Sequence of chain 2.K:
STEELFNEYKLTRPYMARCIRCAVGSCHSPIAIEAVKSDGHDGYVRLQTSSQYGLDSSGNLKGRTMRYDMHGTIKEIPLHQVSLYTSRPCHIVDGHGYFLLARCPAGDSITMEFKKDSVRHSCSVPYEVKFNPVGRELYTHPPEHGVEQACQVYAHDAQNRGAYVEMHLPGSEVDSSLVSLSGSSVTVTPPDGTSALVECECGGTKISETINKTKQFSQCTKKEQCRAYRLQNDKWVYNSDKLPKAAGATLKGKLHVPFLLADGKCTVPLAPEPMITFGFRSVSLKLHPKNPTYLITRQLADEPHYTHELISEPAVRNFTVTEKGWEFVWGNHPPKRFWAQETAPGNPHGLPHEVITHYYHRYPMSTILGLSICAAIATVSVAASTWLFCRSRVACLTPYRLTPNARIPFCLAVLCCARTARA

The small molecule below binds the protein below.
Small molecule (SMILES): CC(=O)N[C@@H]1[C@@H](O)[C@H](O)[C@@H](CO)O[C@H]1O

Binding-site contacts:
Ligand atom C6 contacts residue SER284 of chain 2.K at 3.4 Å.
Ligand atom O6 contacts residue SER284 of chain 2.K at 2.9 Å (h-bond).
Ligand atom O6 contacts residue ASN318 of chain 2.K at 3.0 Å (h-bond).
Ligand atom C6 contacts residue ASN318 of chain 2.K at 3.2 Å.
Ligand atom O4 contacts residue ASN318 of chain 2.K at 4.5 Å.